Sequence of chain 1.D:
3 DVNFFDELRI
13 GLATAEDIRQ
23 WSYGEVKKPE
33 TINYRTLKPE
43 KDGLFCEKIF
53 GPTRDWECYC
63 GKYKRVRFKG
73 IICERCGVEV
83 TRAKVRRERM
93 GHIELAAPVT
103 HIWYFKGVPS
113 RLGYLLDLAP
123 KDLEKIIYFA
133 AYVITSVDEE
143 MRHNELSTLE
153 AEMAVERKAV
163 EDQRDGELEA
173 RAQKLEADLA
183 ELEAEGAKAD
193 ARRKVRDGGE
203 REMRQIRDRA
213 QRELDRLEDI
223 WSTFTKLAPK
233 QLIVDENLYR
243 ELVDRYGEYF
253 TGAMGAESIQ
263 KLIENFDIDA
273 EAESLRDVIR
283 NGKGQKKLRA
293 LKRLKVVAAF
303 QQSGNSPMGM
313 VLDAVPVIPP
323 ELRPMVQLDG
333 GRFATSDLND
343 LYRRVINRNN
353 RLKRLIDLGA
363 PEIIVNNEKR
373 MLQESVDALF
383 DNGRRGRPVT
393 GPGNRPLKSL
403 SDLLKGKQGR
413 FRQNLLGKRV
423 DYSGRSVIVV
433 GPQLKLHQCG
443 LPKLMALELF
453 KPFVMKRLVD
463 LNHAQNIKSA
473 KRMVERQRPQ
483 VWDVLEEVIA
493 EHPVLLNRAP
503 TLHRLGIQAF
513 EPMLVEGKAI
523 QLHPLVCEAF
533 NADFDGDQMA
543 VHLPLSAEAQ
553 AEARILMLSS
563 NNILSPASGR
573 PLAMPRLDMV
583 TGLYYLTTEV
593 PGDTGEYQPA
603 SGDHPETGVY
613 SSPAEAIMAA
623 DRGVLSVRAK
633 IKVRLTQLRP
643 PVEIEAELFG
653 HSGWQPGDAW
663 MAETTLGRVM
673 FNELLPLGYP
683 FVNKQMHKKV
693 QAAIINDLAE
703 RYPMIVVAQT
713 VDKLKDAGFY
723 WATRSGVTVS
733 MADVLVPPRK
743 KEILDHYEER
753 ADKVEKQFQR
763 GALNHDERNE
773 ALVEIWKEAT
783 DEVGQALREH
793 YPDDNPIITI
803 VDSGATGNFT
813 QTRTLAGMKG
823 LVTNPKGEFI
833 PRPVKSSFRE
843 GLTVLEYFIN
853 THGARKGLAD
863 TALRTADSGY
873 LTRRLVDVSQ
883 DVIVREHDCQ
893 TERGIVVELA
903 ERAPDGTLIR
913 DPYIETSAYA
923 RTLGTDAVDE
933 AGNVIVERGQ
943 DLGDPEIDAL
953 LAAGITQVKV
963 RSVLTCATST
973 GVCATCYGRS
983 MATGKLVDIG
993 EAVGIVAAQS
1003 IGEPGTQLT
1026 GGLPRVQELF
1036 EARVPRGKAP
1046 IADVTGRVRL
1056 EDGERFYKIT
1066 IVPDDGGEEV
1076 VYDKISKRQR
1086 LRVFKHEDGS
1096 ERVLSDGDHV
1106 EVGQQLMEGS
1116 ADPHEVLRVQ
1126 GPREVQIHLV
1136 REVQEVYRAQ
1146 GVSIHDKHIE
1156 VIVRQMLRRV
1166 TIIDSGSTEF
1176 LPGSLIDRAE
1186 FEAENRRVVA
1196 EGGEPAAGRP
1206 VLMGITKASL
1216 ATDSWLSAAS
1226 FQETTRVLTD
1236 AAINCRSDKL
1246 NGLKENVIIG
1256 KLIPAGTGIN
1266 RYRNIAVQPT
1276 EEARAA

Sequence of chain 1.C:
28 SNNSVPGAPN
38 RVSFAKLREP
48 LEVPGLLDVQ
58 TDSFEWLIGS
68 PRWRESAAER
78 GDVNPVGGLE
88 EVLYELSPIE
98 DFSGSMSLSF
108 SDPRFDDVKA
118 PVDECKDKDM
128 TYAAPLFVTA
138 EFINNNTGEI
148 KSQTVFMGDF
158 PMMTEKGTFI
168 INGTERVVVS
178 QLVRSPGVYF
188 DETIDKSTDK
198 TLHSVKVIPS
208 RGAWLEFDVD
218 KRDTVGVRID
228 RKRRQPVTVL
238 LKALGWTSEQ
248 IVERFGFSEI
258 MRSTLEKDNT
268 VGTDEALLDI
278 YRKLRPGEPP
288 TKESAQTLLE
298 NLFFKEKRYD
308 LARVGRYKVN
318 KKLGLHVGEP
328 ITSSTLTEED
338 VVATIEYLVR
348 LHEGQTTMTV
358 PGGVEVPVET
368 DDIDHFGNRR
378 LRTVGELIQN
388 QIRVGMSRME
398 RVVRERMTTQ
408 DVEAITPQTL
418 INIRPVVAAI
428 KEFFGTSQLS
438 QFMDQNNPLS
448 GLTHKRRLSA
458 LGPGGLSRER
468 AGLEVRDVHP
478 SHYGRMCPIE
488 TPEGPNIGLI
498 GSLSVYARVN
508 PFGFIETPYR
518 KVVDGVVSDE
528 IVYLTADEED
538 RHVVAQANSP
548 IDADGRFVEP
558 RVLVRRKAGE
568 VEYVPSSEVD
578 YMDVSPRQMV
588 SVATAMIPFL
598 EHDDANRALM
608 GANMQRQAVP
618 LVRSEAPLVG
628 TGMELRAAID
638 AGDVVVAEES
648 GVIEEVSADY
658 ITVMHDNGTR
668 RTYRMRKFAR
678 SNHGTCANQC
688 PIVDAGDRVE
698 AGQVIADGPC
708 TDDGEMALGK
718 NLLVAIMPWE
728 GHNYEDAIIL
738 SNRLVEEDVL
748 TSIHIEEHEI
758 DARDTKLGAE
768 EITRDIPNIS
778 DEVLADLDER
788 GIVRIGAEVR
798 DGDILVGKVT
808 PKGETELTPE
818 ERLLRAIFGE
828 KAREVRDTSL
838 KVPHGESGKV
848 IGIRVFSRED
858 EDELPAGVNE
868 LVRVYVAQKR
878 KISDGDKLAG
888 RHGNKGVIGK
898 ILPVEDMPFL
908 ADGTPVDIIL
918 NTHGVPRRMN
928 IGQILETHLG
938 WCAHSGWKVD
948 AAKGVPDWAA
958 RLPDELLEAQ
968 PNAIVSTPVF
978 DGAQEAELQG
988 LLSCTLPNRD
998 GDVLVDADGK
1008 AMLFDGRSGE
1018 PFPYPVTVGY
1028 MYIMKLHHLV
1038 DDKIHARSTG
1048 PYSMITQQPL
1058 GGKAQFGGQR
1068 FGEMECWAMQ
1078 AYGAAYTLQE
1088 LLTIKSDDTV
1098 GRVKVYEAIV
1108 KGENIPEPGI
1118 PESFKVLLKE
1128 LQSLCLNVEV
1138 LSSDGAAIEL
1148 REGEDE

Binding-site contacts:
Ligand atom C5' contacts residue ASP537 of chain 1.D at 3.6 Å.
Ligand atom O2' contacts residue ARG500 of chain 1.D at 3.0 Å (salt-bridge).
Ligand atom C4' contacts residue GLY538 of chain 1.D at 4.0 Å.
Ligand atom P contacts residue LYS884 of chain 1.C at 3.9 Å.
Ligand atom O3' contacts residue ASP539 of chain 1.D at 3.5 Å (salt-bridge).
Ligand atom C4' contacts residue ASP539 of chain 1.D at 3.7 Å.
Ligand atom P contacts residue LYS892 of chain 1.C at 3.4 Å.
Ligand atom O2' contacts residue ASP539 of chain 1.D at 2.4 Å (salt-bridge).
Ligand atom OP2 contacts residue GLU490 of chain 1.C at 3.6 Å.
Ligand atom O2' contacts residue ASP537 of chain 1.D at 4.2 Å.
Ligand atom C3' contacts residue LYS884 of chain 1.C at 4.2 Å.
Ligand atom O2' contacts residue ASP535 of chain 1.D at 4.0 Å.
Ligand atom O2' contacts residue GLY538 of chain 1.D at 3.8 Å.
Ligand atom C2' contacts residue ASP539 of chain 1.D at 3.6 Å.
Ligand atom C2' contacts residue MG1 of chain 1.L at 3.0 Å.
Ligand atom N3 contacts residue ALA501 of chain 1.D at 4.2 Å.
Ligand atom OP2 contacts residue LYS892 of chain 1.C at 4.0 Å.
Ligand atom C2 contacts residue ALA501 of chain 1.D at 4.1 Å (hydrophobic).
Ligand atom O3' contacts residue LYS884 of chain 1.C at 3.1 Å (salt-bridge).
Ligand atom O4' contacts residue ASP539 of chain 1.D at 4.3 Å.
Ligand atom C4' contacts residue LYS884 of chain 1.C at 4.2 Å.
Ligand atom C4' contacts residue HIS1035 of chain 1.C at 4.2 Å.
Ligand atom O3' contacts residue ASP537 of chain 1.D at 2.8 Å (salt-bridge).
Ligand atom C5' contacts residue LYS892 of chain 1.C at 4.0 Å.
Ligand atom C3' contacts residue ASP537 of chain 1.D at 3.8 Å.
Ligand atom C4' contacts residue MG1 of chain 1.L at 3.6 Å.
Ligand atom O4' contacts residue HIS1035 of chain 1.C at 4.2 Å.
Ligand atom OP1 contacts residue LYS884 of chain 1.C at 3.4 Å (salt-bridge).
Ligand atom OP1 contacts residue LYS892 of chain 1.C at 2.5 Å (salt-bridge).
Ligand atom O2' contacts residue MG1 of chain 1.L at 2.3 Å.
Ligand atom C3' contacts residue ASP539 of chain 1.D at 3.8 Å.
Ligand atom O4' contacts residue GLY538 of chain 1.D at 3.8 Å.
Ligand atom O5' contacts residue LYS892 of chain 1.C at 3.6 Å.
Ligand atom O5' contacts residue LYS884 of chain 1.C at 3.9 Å.
Ligand atom C4' contacts residue ASP537 of chain 1.D at 3.9 Å.
Ligand atom C3' contacts residue MG1 of chain 1.L at 2.9 Å.
Ligand atom C2' contacts residue ARG500 of chain 1.D at 3.9 Å.
Ligand atom O5' contacts residue GLN614 of chain 1.C at 3.4 Å (h-bond).
Ligand atom O3' contacts residue MG1 of chain 1.L at 2.0 Å.
Ligand atom O3' contacts residue ASP535 of chain 1.D at 3.6 Å.

The small molecule below binds the protein below.
Small molecule (SMILES): Nc1nc(=O)c2ncn([C@@H]3O[C@H](CO)[C@@H](O[P](=O)(O)OC[C@H]4O[C@@H](n5cnc6c(N)ncnc65)[C@H](O)[C@@H]4O)[C@H]3O)c2[nH]1